Binding-site contacts:
Ligand atom CH3 contacts residue TRP46 of chain 2.C at 3.5 Å (hydrophobic).
Ligand atom O contacts residue LEU59 of chain 1.A at 3.6 Å.
Ligand atom OG1 contacts residue ASP109 of chain 1.A at 3.3 Å (salt-bridge).
Ligand atom CZ2 contacts residue ILE103 of chain 1.A at 3.5 Å (hydrophobic).
Ligand atom CD contacts residue ILE65 of chain 1.A at 3.6 Å (hydrophobic).
Ligand atom CD1 contacts residue ASP110 of chain 2.C at 3.4 Å.
Ligand atom CD contacts residue ILE103 of chain 1.A at 3.5 Å (hydrophobic).
Ligand atom CH3 contacts residue PHE48 of chain 1.A at 3.6 Å (hydrophobic).
Ligand atom NZ contacts residue VAL52 of chain 1.A at 3.7 Å.
Ligand atom OE1 contacts residue ASP109 of chain 1.A at 3.6 Å.
Ligand atom CE contacts residue ILE65 of chain 1.A at 3.7 Å (hydrophobic).
Ligand atom N contacts residue ASN105 of chain 1.A at 3.1 Å (h-bond).
Ligand atom O contacts residue LYS106 of chain 1.A at 3.2 Å.
Ligand atom CE contacts residue ILE103 of chain 1.A at 3.5 Å (hydrophobic).
Ligand atom CB contacts residue ASN105 of chain 1.A at 3.6 Å.
Ligand atom O contacts residue LEU59 of chain 1.A at 3.6 Å.
Ligand atom CG contacts residue LEU59 of chain 1.A at 3.6 Å (hydrophobic).
Ligand atom O contacts residue TYR104 of chain 1.A at 2.8 Å (h-bond).
Ligand atom CD contacts residue ASN105 of chain 1.A at 3.6 Å.
Ligand atom NZ contacts residue ASN105 of chain 1.A at 2.7 Å (h-bond).
Ligand atom CD contacts residue TRP46 of chain 2.C at 3.5 Å (hydrophobic).
Ligand atom CG contacts residue ASN105 of chain 1.A at 3.6 Å.
Ligand atom NE1 contacts residue TYR104 of chain 1.A at 2.7 Å (h-bond).
Ligand atom CG2 contacts residue TYR104 of chain 1.A at 3.5 Å (hydrophobic).
Ligand atom CB contacts residue ASP61 of chain 1.A at 3.7 Å.
Ligand atom NZ contacts residue ILE103 of chain 1.A at 2.6 Å (h-bond).
Ligand atom NZ contacts residue TRP46 of chain 2.C at 3.6 Å.
Ligand atom CB contacts residue ASP109 of chain 1.A at 3.6 Å.
Ligand atom CE contacts residue ASN105 of chain 1.A at 3.3 Å.
Ligand atom O contacts residue TRP46 of chain 2.C at 3.2 Å (h-bond).
Ligand atom CB contacts residue ASP109 of chain 1.A at 3.6 Å.
Ligand atom OE1 contacts residue ASP110 of chain 1.A at 3.0 Å (salt-bridge).
Ligand atom CE contacts residue ASP110 of chain 2.C at 3.0 Å.
Ligand atom CH3 contacts residue PHE48 of chain 2.C at 3.7 Å (hydrophobic).
Ligand atom CD contacts residue TYR104 of chain 1.A at 3.5 Å (hydrophobic).
Ligand atom NZ contacts residue ASP110 of chain 2.C at 3.0 Å (salt-bridge).
Ligand atom CB contacts residue ASN105 of chain 1.A at 3.6 Å.
Ligand atom OH contacts residue ASN105 of chain 1.A at 3.2 Å (h-bond).
Ligand atom CD1 contacts residue TYR104 of chain 1.A at 3.3 Å (hydrophobic).
Ligand atom NZ contacts residue TYR102 of chain 1.A at 2.9 Å (h-bond).

Sequence of chain 1.A:
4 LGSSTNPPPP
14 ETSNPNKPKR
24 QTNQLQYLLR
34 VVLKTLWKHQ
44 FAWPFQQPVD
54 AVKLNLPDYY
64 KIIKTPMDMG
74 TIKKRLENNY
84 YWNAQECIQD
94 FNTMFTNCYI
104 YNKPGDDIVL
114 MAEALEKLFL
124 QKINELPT

The protein below binds the small molecule below.
Small molecule (SMILES): CC[C@H](C)[C@@H]1NC(=O)[C@H]([C@@H](C)O)NC(=O)[C@H](CCCCN)NC(=O)[C@H](CC2=c3ccccc3=NC2)NC(=O)CSC[C@@H](C(N)=O)NC(=O)[C@H](CCC(N)=O)NC(=O)[C@H](CCCCNC(C)=O)NC(=O)[C@H]([C@@H](C)O)NC(=O)[C@H](CCCN=C(N)N)NC(=O)[C@H](CC2=c3ccccc3=NC2)NC(=O)[C@H]([C@@H](C)O)NC(=O)[C@H](CCCCNC(C)=O)NC(=O)CNC(=O)[C@H](CCCCNC(C)=O)NC1=O

Sequence of chain 2.C:
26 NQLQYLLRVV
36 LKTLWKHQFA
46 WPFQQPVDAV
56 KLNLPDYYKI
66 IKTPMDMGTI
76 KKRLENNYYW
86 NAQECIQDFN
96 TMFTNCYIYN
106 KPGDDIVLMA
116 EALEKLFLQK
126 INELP